The small molecule below binds the protein below.
Small molecule (SMILES): CC(=O)N[C@@H]1[C@@H](O)[C@H](O)[C@@H](CO)O[C@H]1O

Binding-site contacts:
Ligand atom O6 contacts residue ARG106 of chain 1.A at 3.5 Å (salt-bridge).
Ligand atom O7 contacts residue PRO66 of chain 1.A at 4.2 Å.
Ligand atom C1 contacts residue SER271 of chain 1.A at 4.0 Å.
Ligand atom C7 contacts residue ASN116 of chain 1.A at 3.5 Å.
Ligand atom O7 contacts residue ASN116 of chain 1.A at 3.8 Å.
Ligand atom C1 contacts residue SER272 of chain 1.A at 3.6 Å.
Ligand atom C4 contacts residue GLU65 of chain 1.A at 3.9 Å.
Ligand atom C8 contacts residue SER272 of chain 1.A at 3.7 Å.
Ligand atom O5 contacts residue ASN116 of chain 1.A at 2.4 Å (h-bond).
Ligand atom C5 contacts residue NAG1 of chain 1.O at 3.8 Å.
Ligand atom O5 contacts residue NAG1 of chain 1.O at 4.3 Å.
Ligand atom C8 contacts residue VAL108 of chain 1.A at 4.1 Å (hydrophobic).
Ligand atom C3 contacts residue GLU65 of chain 1.A at 4.3 Å.
Ligand atom C2 contacts residue ASN116 of chain 1.A at 2.3 Å.
Ligand atom C8 contacts residue LEU115 of chain 1.A at 3.8 Å (hydrophobic).
Ligand atom C6 contacts residue NAG1 of chain 1.O at 3.6 Å.
Ligand atom C7 contacts residue VAL108 of chain 1.A at 4.3 Å (hydrophobic).
Ligand atom C5 contacts residue ASN116 of chain 1.A at 3.6 Å.
Ligand atom C8 contacts residue ASN202 of chain 1.A at 3.9 Å.
Ligand atom O3 contacts residue GLU65 of chain 1.A at 3.8 Å.
Ligand atom C3 contacts residue ASN116 of chain 1.A at 3.7 Å.
Ligand atom O5 contacts residue ARG106 of chain 1.A at 3.7 Å.
Ligand atom O4 contacts residue SER271 of chain 1.A at 4.2 Å.
Ligand atom O4 contacts residue GLU65 of chain 1.A at 3.9 Å.
Ligand atom C2 contacts residue SER272 of chain 1.A at 3.5 Å.
Ligand atom N2 contacts residue ASN116 of chain 1.A at 2.8 Å (h-bond).
Ligand atom C3 contacts residue CYS270 of chain 1.A at 4.0 Å (hydrophobic).
Ligand atom C6 contacts residue SER271 of chain 1.A at 4.2 Å.
Ligand atom C4 contacts residue ASN116 of chain 1.A at 4.1 Å.
Ligand atom O5 contacts residue SER271 of chain 1.A at 4.1 Å.
Ligand atom C5 contacts residue SER271 of chain 1.A at 3.4 Å.
Ligand atom C4 contacts residue SER271 of chain 1.A at 4.0 Å.
Ligand atom C1 contacts residue ASN116 of chain 1.A at 1.4 Å.
Ligand atom O4 contacts residue CYS270 of chain 1.A at 4.4 Å.
Ligand atom C7 contacts residue SER272 of chain 1.A at 3.7 Å.
Ligand atom O7 contacts residue VAL108 of chain 1.A at 3.8 Å.
Ligand atom C3 contacts residue SER271 of chain 1.A at 3.8 Å.
Ligand atom C3 contacts residue SER272 of chain 1.A at 3.9 Å.
Ligand atom O3 contacts residue CYS270 of chain 1.A at 3.4 Å.
Ligand atom N2 contacts residue SER272 of chain 1.A at 2.7 Å (h-bond).

Sequence of chain 1.A:
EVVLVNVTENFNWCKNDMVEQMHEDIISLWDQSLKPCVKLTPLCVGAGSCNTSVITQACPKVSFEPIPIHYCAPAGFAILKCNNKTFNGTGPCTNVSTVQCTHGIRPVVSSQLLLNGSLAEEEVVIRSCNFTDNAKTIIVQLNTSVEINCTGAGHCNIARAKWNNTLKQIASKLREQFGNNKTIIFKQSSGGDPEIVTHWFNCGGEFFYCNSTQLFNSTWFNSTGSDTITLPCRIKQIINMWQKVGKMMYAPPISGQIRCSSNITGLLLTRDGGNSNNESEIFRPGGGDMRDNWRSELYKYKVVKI